Sequence of chain 1.C:
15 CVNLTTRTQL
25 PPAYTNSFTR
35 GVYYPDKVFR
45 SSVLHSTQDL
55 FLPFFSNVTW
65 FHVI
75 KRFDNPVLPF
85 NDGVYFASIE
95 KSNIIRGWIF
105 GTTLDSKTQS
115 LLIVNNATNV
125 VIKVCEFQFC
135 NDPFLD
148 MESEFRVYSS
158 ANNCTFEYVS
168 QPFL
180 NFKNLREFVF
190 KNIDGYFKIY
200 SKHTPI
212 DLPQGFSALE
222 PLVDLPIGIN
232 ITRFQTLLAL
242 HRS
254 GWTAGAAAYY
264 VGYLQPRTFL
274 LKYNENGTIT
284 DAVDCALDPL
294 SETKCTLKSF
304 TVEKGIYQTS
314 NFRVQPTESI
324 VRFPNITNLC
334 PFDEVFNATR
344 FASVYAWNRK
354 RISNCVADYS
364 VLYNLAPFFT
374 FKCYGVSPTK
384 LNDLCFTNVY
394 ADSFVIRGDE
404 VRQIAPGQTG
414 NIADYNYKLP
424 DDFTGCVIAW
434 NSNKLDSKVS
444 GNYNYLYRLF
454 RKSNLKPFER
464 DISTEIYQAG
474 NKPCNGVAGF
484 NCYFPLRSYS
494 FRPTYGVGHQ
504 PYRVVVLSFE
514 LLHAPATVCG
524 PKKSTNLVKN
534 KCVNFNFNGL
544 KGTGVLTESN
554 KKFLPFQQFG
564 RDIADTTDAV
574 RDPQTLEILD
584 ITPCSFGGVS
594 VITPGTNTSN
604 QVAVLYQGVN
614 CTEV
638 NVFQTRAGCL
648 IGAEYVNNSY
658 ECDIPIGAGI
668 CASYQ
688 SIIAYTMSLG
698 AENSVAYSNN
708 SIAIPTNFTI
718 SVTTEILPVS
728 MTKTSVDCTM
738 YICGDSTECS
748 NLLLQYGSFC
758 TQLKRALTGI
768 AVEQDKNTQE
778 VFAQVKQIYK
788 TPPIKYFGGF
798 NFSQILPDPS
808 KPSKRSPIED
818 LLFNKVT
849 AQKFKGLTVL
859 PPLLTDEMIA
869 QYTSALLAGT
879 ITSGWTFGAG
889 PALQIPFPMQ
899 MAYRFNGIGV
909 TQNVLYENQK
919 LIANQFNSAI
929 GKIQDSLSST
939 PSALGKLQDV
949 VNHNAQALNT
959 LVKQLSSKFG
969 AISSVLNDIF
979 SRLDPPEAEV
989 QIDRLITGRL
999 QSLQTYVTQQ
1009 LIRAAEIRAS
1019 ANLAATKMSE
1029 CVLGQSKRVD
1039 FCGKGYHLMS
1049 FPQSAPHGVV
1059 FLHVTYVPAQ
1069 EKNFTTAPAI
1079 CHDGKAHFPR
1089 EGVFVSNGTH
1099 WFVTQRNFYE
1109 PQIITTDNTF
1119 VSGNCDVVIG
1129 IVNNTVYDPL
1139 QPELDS

This small molecule binds to this protein.
Small molecule (SMILES): CC(=O)N[C@@H]1[C@@H](O)[C@H](O)[C@@H](CO)O[C@H]1O

Binding-site contacts:
Ligand atom C5 contacts residue ASN61 of chain 1.C at 3.7 Å.
Ligand atom O7 contacts residue ASN61 of chain 1.C at 3.6 Å.
Ligand atom C7 contacts residue ASN61 of chain 1.C at 3.4 Å.
Ligand atom C3 contacts residue ASN61 of chain 1.C at 3.8 Å.
Ligand atom C1 contacts residue ASN61 of chain 1.C at 1.4 Å.
Ligand atom O5 contacts residue ASN61 of chain 1.C at 2.4 Å (h-bond).
Ligand atom O7 contacts residue TYR28 of chain 1.C at 3.9 Å.
Ligand atom C4 contacts residue ASN61 of chain 1.C at 4.2 Å.
Ligand atom C2 contacts residue ASN61 of chain 1.C at 2.5 Å.
Ligand atom C6 contacts residue ASN61 of chain 1.C at 4.3 Å.
Ligand atom N2 contacts residue ASN61 of chain 1.C at 2.9 Å (h-bond).
Ligand atom C8 contacts residue ASN61 of chain 1.C at 4.5 Å.
Ligand atom O6 contacts residue ASN30 of chain 1.C at 4.2 Å.
Ligand atom O6 contacts residue ASN61 of chain 1.C at 3.7 Å.